Sequence of chain 2.C:
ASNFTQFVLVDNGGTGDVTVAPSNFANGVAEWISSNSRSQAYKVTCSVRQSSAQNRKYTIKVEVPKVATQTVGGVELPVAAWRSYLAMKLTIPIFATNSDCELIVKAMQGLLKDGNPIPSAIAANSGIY

The small molecule below binds the protein below.
Small molecule (SMILES): Nc1ccn([C@@H]2O[C@H](CO[P](=O)(O)O[C@H]3[C@@H](O)[C@H](n4cnc5c(N)ncnc54)O[C@@H]3CO[P](=O)(O)O[C@H]3[C@@H](O)[C@H](n4cnc5c(=O)nc(N)[nH]c54)O[C@@H]3CO[P](=O)(O)O[C@H]3[C@@H](O)[C@H](n4cnc5c(N)ncnc54)O[C@@H]3CO[P](=O)(O)O[C@H]3[C@@H](O)[C@H](n4cnc5c(N)ncnc54)O[C@@H]3CO[P](=O)(O)O[C@H]3[C@@H](O)[C@H](n4ccc(=O)[nH]c4=O)O[C@@H]3CO[P](=O)(O)O[C@H]3[C@@H](O)[C@H](n4ccc(N)nc4=O)O[C@@H]3CO[P](=O)(O)O[C@H]3[C@@H](O)[C@H](n4ccc(=O)[nH]c4=O)O[C@@H]3CO[P](=O)(O)O[C@H]3[C@@H](O)[C@H](n4cnc5c(=O)nc(N)[nH]c54)O[C@@H]3CO)[C@@H](O)[C@H]2O)c(=O)n1

Binding-site contacts:
Ligand atom C6 contacts residue TYR85 of chain 2.C at 3.9 Å (hydrophobic).
Ligand atom N9 contacts residue TYR85 of chain 2.C at 3.9 Å.
Ligand atom N7 contacts residue LYS61 of chain 2.C at 3.4 Å.
Ligand atom N1 contacts residue SER47 of chain 2.C at 2.7 Å (h-bond).
Ligand atom C5 contacts residue TYR85 of chain 2.C at 3.9 Å (hydrophobic).
Ligand atom C5 contacts residue LYS61 of chain 2.C at 3.9 Å.
Ligand atom C6 contacts residue THR59 of chain 2.C at 3.5 Å.
Ligand atom C4 contacts residue LYS61 of chain 2.C at 4.0 Å.
Ligand atom OP2 contacts residue TYR85 of chain 2.C at 4.0 Å.
Ligand atom N1 contacts residue TYR85 of chain 2.C at 3.9 Å.
Ligand atom C6 contacts residue VAL29 of chain 2.C at 4.1 Å (hydrophobic).
Ligand atom C8 contacts residue LYS61 of chain 2.C at 3.6 Å.
Ligand atom C2' contacts residue GLU63 of chain 2.C at 4.1 Å.
Ligand atom N9 contacts residue LYS61 of chain 2.C at 3.8 Å.
Ligand atom C6 contacts residue SER47 of chain 2.C at 3.8 Å.
Ligand atom C8 contacts residue THR45 of chain 2.C at 3.9 Å.
Ligand atom OP2 contacts residue LYS43 of chain 2.C at 2.7 Å (salt-bridge).
Ligand atom N6 contacts residue THR45 of chain 2.C at 2.8 Å (h-bond).
Ligand atom N3 contacts residue VAL29 of chain 2.C at 4.0 Å.
Ligand atom N6 contacts residue CYS46 of chain 2.C at 3.6 Å (h-bond).
Ligand atom O4' contacts residue LYS61 of chain 2.C at 3.7 Å.
Ligand atom N1 contacts residue THR59 of chain 2.C at 3.4 Å.
Ligand atom C4 contacts residue TYR85 of chain 2.C at 3.9 Å (hydrophobic).
Ligand atom C5 contacts residue THR45 of chain 2.C at 3.4 Å.
Ligand atom C2 contacts residue TYR85 of chain 2.C at 4.1 Å (hydrophobic).
Ligand atom N6 contacts residue THR59 of chain 2.C at 2.7 Å (h-bond).
Ligand atom C2' contacts residue TYR85 of chain 2.C at 3.9 Å (hydrophobic).
Ligand atom C5 contacts residue VAL29 of chain 2.C at 4.0 Å (hydrophobic).
Ligand atom C2 contacts residue THR59 of chain 2.C at 4.0 Å.
Ligand atom OP2 contacts residue TYR85 of chain 2.C at 2.6 Å (h-bond).
Ligand atom N6 contacts residue TYR85 of chain 2.C at 4.0 Å.
Ligand atom C2 contacts residue SER47 of chain 2.C at 3.2 Å.
Ligand atom N7 contacts residue THR45 of chain 2.C at 2.7 Å (h-bond).
Ligand atom N7 contacts residue TYR85 of chain 2.C at 3.8 Å.
Ligand atom C8 contacts residue TYR85 of chain 2.C at 3.8 Å (hydrophobic).
Ligand atom P contacts residue LYS43 of chain 2.C at 4.0 Å.
Ligand atom OP2 contacts residue GLU63 of chain 2.C at 4.0 Å.
Ligand atom C2 contacts residue VAL29 of chain 2.C at 4.0 Å (hydrophobic).
Ligand atom C6 contacts residue THR45 of chain 2.C at 3.4 Å.
Ligand atom P contacts residue TYR85 of chain 2.C at 4.1 Å.